Sequence of chain 1.A:
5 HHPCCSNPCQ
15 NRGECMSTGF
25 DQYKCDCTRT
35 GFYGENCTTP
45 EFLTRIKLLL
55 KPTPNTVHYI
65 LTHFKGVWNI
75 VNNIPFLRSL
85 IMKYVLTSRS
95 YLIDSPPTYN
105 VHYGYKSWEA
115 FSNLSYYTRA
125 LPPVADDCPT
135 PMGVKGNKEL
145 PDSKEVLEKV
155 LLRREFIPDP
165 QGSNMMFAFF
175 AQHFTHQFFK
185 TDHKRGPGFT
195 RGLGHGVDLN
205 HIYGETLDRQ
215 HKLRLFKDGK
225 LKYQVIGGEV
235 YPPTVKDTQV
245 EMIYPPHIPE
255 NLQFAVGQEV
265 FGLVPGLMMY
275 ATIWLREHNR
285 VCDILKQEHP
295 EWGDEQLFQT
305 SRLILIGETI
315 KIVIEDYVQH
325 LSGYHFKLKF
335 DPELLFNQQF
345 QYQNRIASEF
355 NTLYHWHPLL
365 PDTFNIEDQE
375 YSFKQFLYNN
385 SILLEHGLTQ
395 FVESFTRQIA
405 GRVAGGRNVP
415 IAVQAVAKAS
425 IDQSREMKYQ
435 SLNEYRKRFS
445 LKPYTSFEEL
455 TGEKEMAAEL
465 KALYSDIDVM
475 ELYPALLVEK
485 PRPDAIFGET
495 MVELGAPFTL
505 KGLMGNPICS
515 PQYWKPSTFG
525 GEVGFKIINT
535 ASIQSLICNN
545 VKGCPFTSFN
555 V

Sequence of chain 1.B:
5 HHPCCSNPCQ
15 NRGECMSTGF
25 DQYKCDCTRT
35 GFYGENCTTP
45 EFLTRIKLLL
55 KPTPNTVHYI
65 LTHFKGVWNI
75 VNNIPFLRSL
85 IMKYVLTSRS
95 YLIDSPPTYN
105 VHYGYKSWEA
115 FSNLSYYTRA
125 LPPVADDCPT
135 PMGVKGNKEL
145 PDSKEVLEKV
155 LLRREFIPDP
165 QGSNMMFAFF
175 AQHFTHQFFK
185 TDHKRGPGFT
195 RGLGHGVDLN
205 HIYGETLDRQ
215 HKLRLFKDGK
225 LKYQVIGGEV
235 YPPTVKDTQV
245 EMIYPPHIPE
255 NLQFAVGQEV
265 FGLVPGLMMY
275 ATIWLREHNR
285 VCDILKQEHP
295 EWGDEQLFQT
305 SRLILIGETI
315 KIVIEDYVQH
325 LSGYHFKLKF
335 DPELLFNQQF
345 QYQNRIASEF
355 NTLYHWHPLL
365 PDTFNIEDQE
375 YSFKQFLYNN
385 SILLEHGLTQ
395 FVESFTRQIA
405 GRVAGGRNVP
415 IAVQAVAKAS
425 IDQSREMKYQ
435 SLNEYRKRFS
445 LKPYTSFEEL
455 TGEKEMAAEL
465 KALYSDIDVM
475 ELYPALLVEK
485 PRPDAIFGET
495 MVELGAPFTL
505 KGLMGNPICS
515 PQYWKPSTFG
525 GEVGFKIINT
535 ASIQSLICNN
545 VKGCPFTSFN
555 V

The protein below binds the small molecule below.
Small molecule (SMILES): CC(=O)N[C@H]1[C@H](O[C@H]2[C@H](O)[C@@H](NC(C)=O)CO[C@@H]2CO)O[C@H](CO)[C@@H](O)[C@@H]1O

Binding-site contacts:
Ligand atom C2 contacts residue ASN117 of chain 1.B at 2.5 Å.
Ligand atom O6 contacts residue TYR120 of chain 1.B at 3.8 Å.
Ligand atom N2 contacts residue ASN117 of chain 1.B at 3.0 Å (h-bond).
Ligand atom O7 contacts residue LEU211 of chain 1.A at 3.8 Å.
Ligand atom C3 contacts residue ARG189 of chain 1.B at 3.8 Å.
Ligand atom C7 contacts residue ASN117 of chain 1.B at 3.6 Å.
Ligand atom C5 contacts residue PHE193 of chain 1.B at 3.9 Å (hydrophobic).
Ligand atom C4 contacts residue ARG189 of chain 1.B at 4.2 Å.
Ligand atom C5 contacts residue ASN117 of chain 1.B at 3.6 Å.
Ligand atom C1 contacts residue GLU113 of chain 1.B at 3.6 Å.
Ligand atom O3 contacts residue LEU211 of chain 1.A at 4.3 Å.
Ligand atom O3 contacts residue ARG189 of chain 1.B at 4.1 Å.
Ligand atom C2 contacts residue GLU113 of chain 1.B at 4.2 Å.
Ligand atom O5 contacts residue LEU211 of chain 1.A at 4.4 Å.
Ligand atom C2 contacts residue LEU211 of chain 1.A at 4.4 Å (hydrophobic).
Ligand atom C6 contacts residue TYR120 of chain 1.B at 3.7 Å (hydrophobic).
Ligand atom C6 contacts residue PHE193 of chain 1.B at 3.7 Å (hydrophobic).
Ligand atom O5 contacts residue ASN117 of chain 1.B at 2.3 Å (h-bond).
Ligand atom C5 contacts residue ARG189 of chain 1.B at 4.2 Å.
Ligand atom O4 contacts residue ARG189 of chain 1.B at 3.6 Å (salt-bridge).
Ligand atom O6 contacts residue ASP212 of chain 1.A at 3.7 Å.
Ligand atom C4 contacts residue LEU211 of chain 1.A at 4.0 Å (hydrophobic).
Ligand atom O7 contacts residue ARG189 of chain 1.B at 2.6 Å (salt-bridge).
Ligand atom C1 contacts residue TYR120 of chain 1.B at 4.1 Å (hydrophobic).
Ligand atom C3 contacts residue ASN117 of chain 1.B at 3.8 Å.
Ligand atom C1 contacts residue SER119 of chain 1.B at 4.4 Å.
Ligand atom O5 contacts residue PHE193 of chain 1.B at 4.2 Å.
Ligand atom C4 contacts residue ASN117 of chain 1.B at 4.2 Å.
Ligand atom O6 contacts residue LEU211 of chain 1.A at 3.7 Å.
Ligand atom C8 contacts residue ARG189 of chain 1.B at 4.2 Å.
Ligand atom O5 contacts residue TYR120 of chain 1.B at 3.6 Å.
Ligand atom C7 contacts residue ARG189 of chain 1.B at 3.7 Å.
Ligand atom C8 contacts residue PHE193 of chain 1.B at 4.2 Å (hydrophobic).
Ligand atom O7 contacts residue ASN117 of chain 1.B at 3.8 Å.
Ligand atom O5 contacts residue GLU113 of chain 1.B at 3.5 Å (salt-bridge).
Ligand atom C1 contacts residue ASN117 of chain 1.B at 1.4 Å.